Sequence of chain 1.B:
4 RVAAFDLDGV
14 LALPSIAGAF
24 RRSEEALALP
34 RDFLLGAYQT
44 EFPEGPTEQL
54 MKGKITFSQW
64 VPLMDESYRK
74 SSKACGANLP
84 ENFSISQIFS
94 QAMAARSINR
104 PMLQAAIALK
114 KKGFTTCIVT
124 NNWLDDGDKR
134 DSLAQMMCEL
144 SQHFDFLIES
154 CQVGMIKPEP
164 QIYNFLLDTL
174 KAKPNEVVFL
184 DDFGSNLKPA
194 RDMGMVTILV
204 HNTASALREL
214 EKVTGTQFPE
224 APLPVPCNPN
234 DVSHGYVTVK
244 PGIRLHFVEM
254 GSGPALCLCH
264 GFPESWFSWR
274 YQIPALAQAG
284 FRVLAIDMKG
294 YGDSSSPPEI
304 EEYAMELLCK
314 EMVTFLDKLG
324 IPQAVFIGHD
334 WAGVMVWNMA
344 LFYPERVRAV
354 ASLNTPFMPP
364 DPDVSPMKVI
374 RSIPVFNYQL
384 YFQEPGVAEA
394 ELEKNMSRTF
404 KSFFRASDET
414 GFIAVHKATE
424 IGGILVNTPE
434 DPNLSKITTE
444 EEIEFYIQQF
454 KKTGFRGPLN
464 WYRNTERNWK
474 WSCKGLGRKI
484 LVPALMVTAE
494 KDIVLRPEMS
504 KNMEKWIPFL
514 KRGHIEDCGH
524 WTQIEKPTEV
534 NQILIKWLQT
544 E

A small-molecule ligand and the protein it binds are described below.
Small molecule (SMILES): O=C(NCCCc1ccccc1)NC1CCCCC1

Binding-site contacts:
Ligand atom C1 contacts residue GLN382 of chain 1.B at 3.7 Å.
Ligand atom N1 contacts residue TYR465 of chain 1.B at 3.1 Å (h-bond).
Ligand atom N1 contacts residue ASP333 of chain 1.B at 3.8 Å.
Ligand atom C9 contacts residue ASP333 of chain 1.B at 3.3 Å.
Ligand atom C9 contacts residue TYR381 of chain 1.B at 3.6 Å (hydrophobic).
Ligand atom C11 contacts residue HIS523 of chain 1.B at 3.6 Å.
Ligand atom C2 contacts residue GLN382 of chain 1.B at 4.2 Å.
Ligand atom C13 contacts residue ILE496 of chain 1.B at 4.0 Å (hydrophobic).
Ligand atom C5 contacts residue TRP334 of chain 1.B at 3.7 Å (hydrophobic).
Ligand atom C3 contacts residue VAL337 of chain 1.B at 4.0 Å (hydrophobic).
Ligand atom C4 contacts residue TRP334 of chain 1.B at 3.5 Å (hydrophobic).
Ligand atom C2 contacts residue MET361 of chain 1.B at 4.1 Å (hydrophobic).
Ligand atom C7 contacts residue LEU498 of chain 1.B at 4.2 Å (hydrophobic).
Ligand atom C8 contacts residue ASP333 of chain 1.B at 3.2 Å.
Ligand atom C10 contacts residue PHE265 of chain 1.B at 4.2 Å (hydrophobic).
Ligand atom O1 contacts residue TRP524 of chain 1.B at 4.1 Å.
Ligand atom C7 contacts residue TYR381 of chain 1.B at 3.7 Å (hydrophobic).
Ligand atom C12 contacts residue VAL497 of chain 1.B at 3.0 Å (hydrophobic).
Ligand atom C8 contacts residue TRP334 of chain 1.B at 4.2 Å (hydrophobic).
Ligand atom C16 contacts residue TRP524 of chain 1.B at 4.2 Å (hydrophobic).
Ligand atom O1 contacts residue PHE265 of chain 1.B at 3.9 Å.
Ligand atom C1 contacts residue LEU498 of chain 1.B at 4.0 Å (hydrophobic).
Ligand atom C7 contacts residue VAL497 of chain 1.B at 4.2 Å (hydrophobic).
Ligand atom C9 contacts residue TYR465 of chain 1.B at 3.5 Å (hydrophobic).
Ligand atom N2 contacts residue HIS523 of chain 1.B at 3.6 Å.
Ligand atom O1 contacts residue PHE406 of chain 1.B at 3.4 Å.
Ligand atom C3 contacts residue MET361 of chain 1.B at 4.2 Å (hydrophobic).
Ligand atom C3 contacts residue TRP334 of chain 1.B at 4.2 Å (hydrophobic).
Ligand atom C7 contacts residue ASP333 of chain 1.B at 3.6 Å.
Ligand atom C6 contacts residue LEU498 of chain 1.B at 4.1 Å (hydrophobic).
Ligand atom N1 contacts residue HIS523 of chain 1.B at 4.2 Å.
Ligand atom C8 contacts residue TYR465 of chain 1.B at 3.0 Å (hydrophobic).
Ligand atom C10 contacts residue HIS523 of chain 1.B at 4.0 Å.
Ligand atom N1 contacts residue PHE265 of chain 1.B at 4.1 Å.
Ligand atom C9 contacts residue HIS523 of chain 1.B at 4.2 Å.
Ligand atom C10 contacts residue TYR465 of chain 1.B at 4.3 Å (hydrophobic).
Ligand atom C15 contacts residue ILE416 of chain 1.B at 4.1 Å (hydrophobic).
Ligand atom C8 contacts residue TYR381 of chain 1.B at 3.8 Å (hydrophobic).
Ligand atom C4 contacts residue VAL337 of chain 1.B at 3.4 Å (hydrophobic).
Ligand atom C13 contacts residue VAL497 of chain 1.B at 3.7 Å (hydrophobic).